Sequence of chain 1.A:
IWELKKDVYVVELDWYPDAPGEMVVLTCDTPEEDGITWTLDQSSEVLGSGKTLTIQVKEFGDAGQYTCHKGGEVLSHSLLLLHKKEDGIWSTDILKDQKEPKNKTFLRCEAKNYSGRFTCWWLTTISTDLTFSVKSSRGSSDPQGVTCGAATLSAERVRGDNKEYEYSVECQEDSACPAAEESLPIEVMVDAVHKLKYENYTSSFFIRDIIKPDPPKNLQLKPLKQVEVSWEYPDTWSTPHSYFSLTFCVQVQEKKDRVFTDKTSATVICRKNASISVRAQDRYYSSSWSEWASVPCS

Binding-site contacts:
Ligand atom O7 contacts residue ASN222 of chain 1.A at 3.2 Å (h-bond).
Ligand atom C1 contacts residue TRP24 of chain 1.A at 4.1 Å (hydrophobic).
Ligand atom C7 contacts residue ASP213 of chain 1.A at 4.0 Å.
Ligand atom O5 contacts residue TYR220 of chain 1.A at 4.1 Å.
Ligand atom O4 contacts residue GLU34 of chain 1.A at 3.8 Å.
Ligand atom C5 contacts residue ASN222 of chain 1.A at 3.7 Å.
Ligand atom O7 contacts residue TYR220 of chain 1.A at 3.2 Å (h-bond).
Ligand atom C4 contacts residue GLU34 of chain 1.A at 4.2 Å.
Ligand atom O6 contacts residue TRP24 of chain 1.A at 3.4 Å.
Ligand atom O6 contacts residue GLU34 of chain 1.A at 3.0 Å (salt-bridge).
Ligand atom C4 contacts residue TRP24 of chain 1.A at 4.2 Å (hydrophobic).
Ligand atom C3 contacts residue ASN222 of chain 1.A at 3.7 Å.
Ligand atom O4 contacts residue TRP24 of chain 1.A at 4.0 Å.
Ligand atom O6 contacts residue HIS105 of chain 1.A at 2.8 Å (h-bond).
Ligand atom C6 contacts residue TRP112 of chain 1.A at 3.8 Å (hydrophobic).
Ligand atom C6 contacts residue TRP24 of chain 1.A at 3.9 Å (hydrophobic).
Ligand atom C5 contacts residue HIS105 of chain 1.A at 3.9 Å.
Ligand atom C6 contacts residue GLU34 of chain 1.A at 3.3 Å.
Ligand atom C8 contacts residue TRP112 of chain 1.A at 4.0 Å (hydrophobic).
Ligand atom O7 contacts residue ASP213 of chain 1.A at 3.3 Å (salt-bridge).
Ligand atom O5 contacts residue HIS105 of chain 1.A at 3.3 Å.
Ligand atom C4 contacts residue ASN222 of chain 1.A at 4.2 Å.
Ligand atom O5 contacts residue TRP24 of chain 1.A at 4.2 Å.
Ligand atom N2 contacts residue ASN222 of chain 1.A at 2.7 Å (h-bond).
Ligand atom C7 contacts residue ASN222 of chain 1.A at 3.1 Å.
Ligand atom C7 contacts residue TYR220 of chain 1.A at 4.2 Å (hydrophobic).
Ligand atom C7 contacts residue GLU34 of chain 1.A at 4.1 Å.
Ligand atom C6 contacts residue HIS105 of chain 1.A at 3.2 Å.
Ligand atom C8 contacts residue GLU34 of chain 1.A at 3.9 Å.
Ligand atom C2 contacts residue ASN222 of chain 1.A at 2.4 Å.
Ligand atom C5 contacts residue TRP24 of chain 1.A at 3.7 Å (hydrophobic).
Ligand atom C8 contacts residue MET211 of chain 1.A at 3.8 Å (hydrophobic).
Ligand atom O5 contacts residue GLU34 of chain 1.A at 4.3 Å.
Ligand atom O5 contacts residue ASN222 of chain 1.A at 2.4 Å (h-bond).
Ligand atom C1 contacts residue GLU34 of chain 1.A at 3.1 Å.
Ligand atom C3 contacts residue GLU34 of chain 1.A at 3.6 Å.
Ligand atom C1 contacts residue ASN222 of chain 1.A at 1.4 Å.
Ligand atom C2 contacts residue GLU34 of chain 1.A at 3.4 Å.
Ligand atom N2 contacts residue GLU34 of chain 1.A at 3.0 Å (salt-bridge).
Ligand atom C8 contacts residue ASN222 of chain 1.A at 4.2 Å.

The protein below binds the small molecule below.
Small molecule (SMILES): CC(=O)N[C@H]1[C@H](O[C@H]2[C@H](O)[C@@H](NC(C)=O)CO[C@@H]2CO)O[C@H](CO)[C@@H](O[C@@H]2O[C@H](CO[C@H]3O[C@H](CO)[C@@H](O)[C@H](O)[C@@H]3O)[C@@H](O)[C@H](O[C@H]3O[C@H](CO)[C@@H](O)[C@H](O)[C@@H]3O)[C@@H]2O)[C@@H]1O